Binding-site contacts:
Ligand atom N6 contacts residue GLY289 of chain 1.A at 3.0 Å (h-bond).
Ligand atom C4 contacts residue VAL326 of chain 1.A at 3.8 Å (hydrophobic).
Ligand atom N3 contacts residue GLU287 of chain 1.A at 3.5 Å (salt-bridge).
Ligand atom C1' contacts residue GLU287 of chain 1.A at 3.6 Å.
Ligand atom N7 contacts residue PHE329 of chain 1.A at 3.8 Å.
Ligand atom O2' contacts residue SER247 of chain 1.A at 2.5 Å (h-bond).
Ligand atom N9 contacts residue B121 of chain 1.I at 3.7 Å.
Ligand atom O2' contacts residue GLU287 of chain 1.A at 3.2 Å (salt-bridge).
Ligand atom C8 contacts residue PHE329 of chain 1.A at 3.3 Å (hydrophobic).
Ligand atom N1 contacts residue GLY289 of chain 1.A at 3.9 Å.
Ligand atom C4 contacts residue B121 of chain 1.I at 3.6 Å.
Ligand atom N1 contacts residue GLU287 of chain 1.A at 3.8 Å.
Ligand atom N7 contacts residue VAL326 of chain 1.A at 3.6 Å.
Ligand atom O3' contacts residue LEU225 of chain 1.A at 3.7 Å.
Ligand atom C2 contacts residue GLU287 of chain 1.A at 3.0 Å.
Ligand atom N6 contacts residue SER292 of chain 1.A at 3.6 Å.
Ligand atom N7 contacts residue B121 of chain 1.I at 3.3 Å.
Ligand atom C6 contacts residue GLY289 of chain 1.A at 3.8 Å.
Ligand atom C3' contacts residue SER247 of chain 1.A at 3.6 Å.
Ligand atom O3' contacts residue GLU287 of chain 1.A at 3.6 Å (salt-bridge).
Ligand atom C2' contacts residue SER247 of chain 1.A at 3.0 Å.
Ligand atom O3' contacts residue PHE245 of chain 1.A at 3.3 Å.
Ligand atom C6 contacts residue THR288 of chain 1.A at 3.3 Å.
Ligand atom C8 contacts residue VAL326 of chain 1.A at 3.4 Å (hydrophobic).
Ligand atom O2' contacts residue PHE245 of chain 1.A at 2.8 Å.
Ligand atom C2 contacts residue SER247 of chain 1.A at 3.8 Å.
Ligand atom C8 contacts residue B121 of chain 1.I at 3.5 Å.
Ligand atom C4' contacts residue B121 of chain 1.I at 3.6 Å.
Ligand atom C5' contacts residue B121 of chain 1.I at 3.2 Å.
Ligand atom N1 contacts residue THR288 of chain 1.A at 3.4 Å.
Ligand atom O4' contacts residue PHE329 of chain 1.A at 3.8 Å.
Ligand atom N6 contacts residue THR288 of chain 1.A at 3.6 Å (h-bond).
Ligand atom O3' contacts residue ASN193 of chain 1.A at 3.5 Å (h-bond).
Ligand atom N3 contacts residue SER247 of chain 1.A at 3.2 Å (h-bond).
Ligand atom N9 contacts residue VAL326 of chain 1.A at 3.5 Å.
Ligand atom C2 contacts residue THR288 of chain 1.A at 3.8 Å.
Ligand atom C2' contacts residue GLU287 of chain 1.A at 3.9 Å.
Ligand atom C5 contacts residue B121 of chain 1.I at 3.4 Å.
Ligand atom C5 contacts residue THR288 of chain 1.A at 3.5 Å.
Ligand atom C5 contacts residue VAL326 of chain 1.A at 3.9 Å (hydrophobic).

Sequence of chain 1.A:
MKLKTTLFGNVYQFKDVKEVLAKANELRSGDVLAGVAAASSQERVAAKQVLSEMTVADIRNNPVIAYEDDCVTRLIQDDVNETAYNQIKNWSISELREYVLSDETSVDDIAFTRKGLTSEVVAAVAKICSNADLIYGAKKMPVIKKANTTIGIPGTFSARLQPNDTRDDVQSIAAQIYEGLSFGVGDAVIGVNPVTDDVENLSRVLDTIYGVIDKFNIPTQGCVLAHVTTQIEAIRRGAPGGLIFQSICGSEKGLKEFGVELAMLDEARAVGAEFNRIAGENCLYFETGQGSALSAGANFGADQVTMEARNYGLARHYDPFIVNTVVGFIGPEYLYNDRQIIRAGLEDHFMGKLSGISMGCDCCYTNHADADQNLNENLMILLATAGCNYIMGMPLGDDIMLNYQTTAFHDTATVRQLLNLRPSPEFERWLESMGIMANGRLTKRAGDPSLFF

This protein binds this small molecule.
Small molecule (SMILES): CC[C@H]1O[C@@H](n2cnc3c(N)ncnc32)[C@H](O)[C@@H]1O